Binding-site contacts:
Ligand atom C8 contacts residue ASN255 of chain 1.D at 4.3 Å.
Ligand atom C5 contacts residue ASN255 of chain 1.D at 3.6 Å.
Ligand atom O3 contacts residue TRP161 of chain 1.D at 3.8 Å.
Ligand atom C3 contacts residue TRP161 of chain 1.D at 4.3 Å (hydrophobic).
Ligand atom N2 contacts residue ASN255 of chain 1.D at 3.1 Å (h-bond).
Ligand atom C7 contacts residue ASN255 of chain 1.D at 4.1 Å.
Ligand atom O5 contacts residue ASN255 of chain 1.D at 2.4 Å (h-bond).
Ligand atom C4 contacts residue ASN255 of chain 1.D at 4.3 Å.
Ligand atom C3 contacts residue ASN255 of chain 1.D at 4.0 Å.
Ligand atom C1 contacts residue TRP161 of chain 1.D at 4.2 Å (hydrophobic).
Ligand atom C4 contacts residue TRP161 of chain 1.D at 4.2 Å (hydrophobic).
Ligand atom C2 contacts residue TRP161 of chain 1.D at 3.8 Å (hydrophobic).
Ligand atom O5 contacts residue TRP161 of chain 1.D at 4.0 Å.
Ligand atom N2 contacts residue TRP161 of chain 1.D at 4.2 Å.
Ligand atom C1 contacts residue ASN255 of chain 1.D at 1.4 Å.
Ligand atom C2 contacts residue ASN255 of chain 1.D at 2.7 Å.

This protein binds this small molecule.
Small molecule (SMILES): CC(=O)N[C@@H]1[C@@H](O)[C@H](O)[C@@H](CO)O[C@H]1O

Sequence of chain 1.D:
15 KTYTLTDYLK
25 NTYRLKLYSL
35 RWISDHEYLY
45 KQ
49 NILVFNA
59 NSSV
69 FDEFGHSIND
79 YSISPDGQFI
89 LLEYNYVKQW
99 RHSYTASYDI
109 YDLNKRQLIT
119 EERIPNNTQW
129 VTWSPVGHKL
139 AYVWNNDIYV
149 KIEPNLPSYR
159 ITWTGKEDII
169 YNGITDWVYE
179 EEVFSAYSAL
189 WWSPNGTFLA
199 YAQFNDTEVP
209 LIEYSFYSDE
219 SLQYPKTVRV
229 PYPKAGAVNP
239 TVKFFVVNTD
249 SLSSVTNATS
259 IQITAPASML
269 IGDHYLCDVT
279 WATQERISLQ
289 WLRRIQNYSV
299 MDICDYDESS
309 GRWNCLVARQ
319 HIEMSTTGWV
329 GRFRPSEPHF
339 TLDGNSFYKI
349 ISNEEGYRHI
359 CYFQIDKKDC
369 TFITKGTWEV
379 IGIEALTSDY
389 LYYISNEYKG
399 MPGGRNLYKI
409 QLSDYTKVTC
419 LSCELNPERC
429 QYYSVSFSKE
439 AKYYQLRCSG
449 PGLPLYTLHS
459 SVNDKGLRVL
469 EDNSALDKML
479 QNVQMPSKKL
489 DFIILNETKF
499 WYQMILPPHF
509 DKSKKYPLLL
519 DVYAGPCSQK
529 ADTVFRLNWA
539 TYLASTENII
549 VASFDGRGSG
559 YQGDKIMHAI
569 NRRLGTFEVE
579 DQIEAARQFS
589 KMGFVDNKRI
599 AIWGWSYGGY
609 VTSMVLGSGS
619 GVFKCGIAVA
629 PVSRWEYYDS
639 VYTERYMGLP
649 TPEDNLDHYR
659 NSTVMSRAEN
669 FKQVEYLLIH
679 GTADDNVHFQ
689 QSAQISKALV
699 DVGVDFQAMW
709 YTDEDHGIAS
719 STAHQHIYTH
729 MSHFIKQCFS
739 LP